Sequence of chain 1.DC:
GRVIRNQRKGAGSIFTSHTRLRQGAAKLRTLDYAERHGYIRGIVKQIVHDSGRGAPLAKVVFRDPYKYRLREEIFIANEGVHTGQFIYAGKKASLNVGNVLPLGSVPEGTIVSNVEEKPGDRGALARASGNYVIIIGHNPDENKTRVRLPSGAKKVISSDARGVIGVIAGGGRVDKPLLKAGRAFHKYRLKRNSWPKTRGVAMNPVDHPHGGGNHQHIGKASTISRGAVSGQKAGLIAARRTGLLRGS

A protein and the small-molecule ligand that binds it are described below.
Small molecule (SMILES): NC[C@@H]1O[C@H](O[C@H]2[C@@H](O)[C@H](O[C@@H]3[C@@H](O)[C@H](N)C[C@H](N)[C@H]3O[C@H]3O[C@H](CO)[C@@H](O)[C@H](O)[C@H]3N)O[C@@H]2CO)[C@H](N)[C@@H](O)[C@@H]1O

Binding-site contacts:
Ligand atom C61 contacts residue LYS233 of chain 1.DC at 4.2 Å.
Ligand atom O61 contacts residue LYS233 of chain 1.DC at 3.5 Å (salt-bridge).
Ligand atom C44 contacts residue PAR1 of chain 1.CZA at 4.3 Å.
Ligand atom N24 contacts residue PAR1 of chain 1.CZA at 3.2 Å (h-bond).
Ligand atom C24 contacts residue PAR1 of chain 1.CZA at 4.0 Å.
Ligand atom O44 contacts residue PAR1 of chain 1.CZA at 2.9 Å (h-bond).
Ligand atom C34 contacts residue PAR1 of chain 1.CZA at 4.1 Å.